This small molecule binds to this protein.
Small molecule (SMILES): Nc1ncnc2c1ncn2[C@H]1C[C@H](O[P](=O)(O)OC[C@H]2O[C@@H](n3cnc4c(N)ncnc43)C[C@@H]2O[P](=O)(O)OC[C@H]2O[C@@H](n3cnc4c(N)ncnc43)C[C@@H]2O[P](=O)(O)OC[C@H]2O[C@@H](n3cnc4c(N)ncnc43)C[C@@H]2O[P](=O)(O)OC[C@H]2O[C@@H](n3cnc4c(N)ncnc43)C[C@@H]2O[P](=O)(O)OC[C@H]2O[C@@H](n3cnc4c(N)ncnc43)C[C@@H]2O)[C@@H](CO[P](=O)(O)O[C@H]2C[C@H](n3cnc4c(N)ncnc43)O[C@@H]2CO[P](=O)(O)O[C@H]2C[C@H](n3cnc4c(N)ncnc43)O[C@@H]2CO[P](=O)(O)O[C@H]2C[C@H](n3cnc4c(N)ncnc43)O[C@@H]2COP(=O)=O)O1

Binding-site contacts:
Ligand atom N1 contacts residue PHE18 of chain 3.A at 3.4 Å.
Ligand atom C1' contacts residue LEU98 of chain 1.A at 3.4 Å (hydrophobic).
Ligand atom C1' contacts residue ASP94 of chain 1.A at 3.4 Å.
Ligand atom C5' contacts residue LEU98 of chain 1.A at 3.5 Å (hydrophobic).
Ligand atom N6 contacts residue SER16 of chain 3.A at 3.0 Å (h-bond).
Ligand atom N7 contacts residue ARG45 of chain 1.A at 3.2 Å (salt-bridge).
Ligand atom C2 contacts residue MET97 of chain 1.A at 3.3 Å (hydrophobic).
Ligand atom C8 contacts residue PHE12 of chain 3.A at 3.0 Å (hydrophobic).
Ligand atom N7 contacts residue PHE12 of chain 3.A at 3.0 Å.
Ligand atom OP1 contacts residue LYS61 of chain 3.A at 3.0 Å.
Ligand atom N7 contacts residue PHE18 of chain 3.A at 3.5 Å.
Ligand atom N3 contacts residue PHE18 of chain 3.A at 3.5 Å.
Ligand atom C5' contacts residue LEU69 of chain 1.A at 3.4 Å (hydrophobic).
Ligand atom OP1 contacts residue PHE70 of chain 1.A at 3.4 Å.
Ligand atom OP1 contacts residue HIS93 of chain 1.A at 2.8 Å (h-bond).
Ligand atom O4' contacts residue ASP94 of chain 1.A at 3.5 Å (salt-bridge).
Ligand atom C8 contacts residue TRP64 of chain 3.A at 3.0 Å (hydrophobic).
Ligand atom OP1 contacts residue TYR62 of chain 3.A at 2.5 Å (h-bond).
Ligand atom N1 contacts residue PHE92 of chain 1.A at 3.0 Å (h-bond).
Ligand atom C4' contacts residue TYR62 of chain 3.A at 3.5 Å (hydrophobic).
Ligand atom OP2 contacts residue LYS107 of chain 1.A at 2.6 Å (salt-bridge).
Ligand atom O4' contacts residue TRP54 of chain 3.A at 3.2 Å (h-bond).
Ligand atom O4' contacts residue MET50 of chain 1.A at 3.4 Å.
Ligand atom C5 contacts residue PHE18 of chain 3.A at 3.4 Å (hydrophobic).
Ligand atom C2 contacts residue PHE92 of chain 1.A at 3.5 Å (hydrophobic).
Ligand atom N7 contacts residue HIS93 of chain 1.A at 3.5 Å (h-bond).
Ligand atom C5' contacts residue TRP64 of chain 3.A at 3.6 Å (hydrophobic).
Ligand atom C8 contacts residue MET97 of chain 1.A at 3.6 Å (hydrophobic).
Ligand atom OP1 contacts residue ALA71 of chain 1.A at 2.7 Å (h-bond).
Ligand atom C2 contacts residue PHE18 of chain 3.A at 3.4 Å (hydrophobic).
Ligand atom N6 contacts residue PHE92 of chain 1.A at 3.6 Å (h-bond).
Ligand atom OP1 contacts residue LYS107 of chain 1.A at 2.7 Å (salt-bridge).
Ligand atom O3' contacts residue ALA71 of chain 1.A at 3.5 Å.
Ligand atom C6 contacts residue PHE92 of chain 1.A at 3.2 Å (hydrophobic).
Ligand atom O5' contacts residue HIS93 of chain 1.A at 3.4 Å (h-bond).
Ligand atom N7 contacts residue TRP64 of chain 3.A at 3.4 Å.
Ligand atom C4 contacts residue PHE18 of chain 3.A at 3.5 Å (hydrophobic).
Ligand atom N3 contacts residue ASP94 of chain 1.A at 3.2 Å (salt-bridge).
Ligand atom N3 contacts residue MET97 of chain 1.A at 3.5 Å.
Ligand atom C4' contacts residue TRP64 of chain 3.A at 3.5 Å (hydrophobic).

Sequence of chain 1.A:
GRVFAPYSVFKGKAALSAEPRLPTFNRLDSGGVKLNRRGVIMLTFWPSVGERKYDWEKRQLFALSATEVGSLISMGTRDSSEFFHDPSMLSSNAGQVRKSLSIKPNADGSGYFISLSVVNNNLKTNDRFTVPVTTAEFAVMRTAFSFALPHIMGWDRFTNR

Sequence of chain 3.A:
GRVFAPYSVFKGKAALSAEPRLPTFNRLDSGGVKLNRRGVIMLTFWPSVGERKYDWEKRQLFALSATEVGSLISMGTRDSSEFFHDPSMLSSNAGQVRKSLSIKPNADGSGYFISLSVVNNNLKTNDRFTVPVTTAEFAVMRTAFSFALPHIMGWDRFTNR